Binding-site contacts:
Ligand atom C2' contacts residue ASN134 of chain 4.C at 4.3 Å.
Ligand atom OP1 contacts residue ASN134 of chain 4.C at 4.2 Å.
Ligand atom O4' contacts residue GLU74 of chain 4.C at 3.7 Å.
Ligand atom P contacts residue LYS10 of chain 4.C at 4.0 Å.
Ligand atom O2' contacts residue LEU135 of chain 4.C at 4.3 Å.
Ligand atom P contacts residue LYS8 of chain 4.C at 3.0 Å.
Ligand atom OP1 contacts residue LYS10 of chain 4.C at 4.3 Å.
Ligand atom O3' contacts residue LYS8 of chain 4.C at 3.8 Å.
Ligand atom C2' contacts residue GLU74 of chain 4.C at 4.1 Å.
Ligand atom OP1 contacts residue LYS8 of chain 4.C at 2.6 Å (salt-bridge).
Ligand atom OP2 contacts residue LYS10 of chain 4.C at 2.9 Å.
Ligand atom OP2 contacts residue LYS8 of chain 4.C at 2.9 Å (salt-bridge).
Ligand atom O5' contacts residue LYS8 of chain 4.C at 4.5 Å.
Ligand atom C1' contacts residue GLU74 of chain 4.C at 3.8 Å.
Ligand atom O3' contacts residue ASN134 of chain 4.C at 4.2 Å.
Ligand atom OP1 contacts residue PRO132 of chain 4.C at 3.6 Å.
Ligand atom O2' contacts residue GLU74 of chain 4.C at 3.2 Å.
Ligand atom C4' contacts residue GLU74 of chain 4.C at 3.9 Å.
Ligand atom O2' contacts residue ASN134 of chain 4.C at 3.2 Å (h-bond).

Sequence of chain 4.C:
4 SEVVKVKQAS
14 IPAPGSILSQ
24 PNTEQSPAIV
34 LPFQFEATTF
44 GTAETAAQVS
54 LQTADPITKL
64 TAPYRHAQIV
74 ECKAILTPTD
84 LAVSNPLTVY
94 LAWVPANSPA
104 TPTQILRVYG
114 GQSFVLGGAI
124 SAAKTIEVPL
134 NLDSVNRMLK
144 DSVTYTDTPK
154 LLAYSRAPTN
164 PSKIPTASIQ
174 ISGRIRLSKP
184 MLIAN

A protein and the small-molecule ligand that binds it are described below.
Small molecule (SMILES): Nc1ccn([C@@H]2O[C@H](CO[P](=O)(O)O[C@H]3[C@@H](O)[C@H](n4ccc(N)nc4=O)O[C@@H]3CO[P](=O)(O)O[C@H]3[C@@H](O)[C@H](n4ccc(N)nc4=O)O[C@@H]3CO)[C@@H](O)[C@H]2O)c(=O)n1